Sequence of chain 1.C:
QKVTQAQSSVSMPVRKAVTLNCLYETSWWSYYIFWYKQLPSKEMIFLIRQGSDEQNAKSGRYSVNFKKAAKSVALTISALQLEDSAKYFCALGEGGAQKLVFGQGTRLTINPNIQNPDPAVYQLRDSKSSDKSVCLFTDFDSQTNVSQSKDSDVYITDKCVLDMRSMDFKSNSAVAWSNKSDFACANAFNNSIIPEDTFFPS

This protein binds this small molecule.
Small molecule (SMILES): CC[C@H](C)[C@H](N)C(=O)N1CCC[C@H]1C(=O)N[C@@H](CC(C)C)C(=O)N[C@H](C(=O)N[C@@H](CCC(=O)O)C(=O)N[C@@H](CCC(=O)O)C(=O)N[C@@H](C)C(=O)N[C@@H](CCC(=O)O)C(=O)N[C@@H](CC(C)C)C(=O)O)[C@@H](C)O

Sequence of chain 1.A:
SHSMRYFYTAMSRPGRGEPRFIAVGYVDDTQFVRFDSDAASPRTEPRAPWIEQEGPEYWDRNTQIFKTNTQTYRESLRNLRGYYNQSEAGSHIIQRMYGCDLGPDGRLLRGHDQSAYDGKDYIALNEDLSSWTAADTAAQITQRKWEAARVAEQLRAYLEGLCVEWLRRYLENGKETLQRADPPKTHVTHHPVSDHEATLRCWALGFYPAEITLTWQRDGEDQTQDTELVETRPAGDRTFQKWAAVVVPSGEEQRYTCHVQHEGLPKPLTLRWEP

Sequence of chain 1.D:
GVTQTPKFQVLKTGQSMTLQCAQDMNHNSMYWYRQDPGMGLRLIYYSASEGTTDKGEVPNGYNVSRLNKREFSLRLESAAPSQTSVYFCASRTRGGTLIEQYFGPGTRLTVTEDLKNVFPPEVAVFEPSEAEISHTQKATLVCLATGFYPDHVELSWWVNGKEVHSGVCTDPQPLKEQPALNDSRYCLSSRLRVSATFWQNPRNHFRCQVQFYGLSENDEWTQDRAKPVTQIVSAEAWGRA

Binding-site contacts:
Ligand atom OE2 contacts residue ARG92 of chain 1.D at 2.7 Å (salt-bridge).
Ligand atom OE2 contacts residue ARG97 of chain 1.A at 2.4 Å (salt-bridge).
Ligand atom CD contacts residue ASN63 of chain 1.A at 3.2 Å.
Ligand atom OXT contacts residue TYR84 of chain 1.A at 3.2 Å (h-bond).
Ligand atom CA contacts residue TYR7 of chain 1.A at 3.2 Å (hydrophobic).
Ligand atom N contacts residue TYR171 of chain 1.A at 2.9 Å (h-bond).
Ligand atom OE1 contacts residue ARG97 of chain 1.A at 2.8 Å (salt-bridge).
Ligand atom OE1 contacts residue ARG92 of chain 1.D at 3.1 Å (salt-bridge).
Ligand atom C contacts residue TYR7 of chain 1.A at 3.2 Å (hydrophobic).
Ligand atom OE1 contacts residue EDO1 of chain 1.F at 2.4 Å (h-bond).
Ligand atom OXT contacts residue ASN80 of chain 1.A at 3.0 Å (h-bond).
Ligand atom CD1 contacts residue TRP30 of chain 1.C at 3.3 Å (hydrophobic).
Ligand atom CG contacts residue ASN70 of chain 1.A at 3.1 Å.
Ligand atom OE2 contacts residue ASN28 of chain 1.D at 2.9 Å (h-bond).
Ligand atom O contacts residue THR143 of chain 1.A at 2.6 Å (h-bond).
Ligand atom CD contacts residue ARG92 of chain 1.D at 3.5 Å.
Ligand atom CD contacts residue ARG97 of chain 1.A at 2.9 Å.
Ligand atom CD1 contacts residue TRP167 of chain 1.A at 3.4 Å (hydrophobic).
Ligand atom OE1 contacts residue GLY95 of chain 1.D at 2.9 Å (h-bond).
Ligand atom O contacts residue TYR159 of chain 1.A at 2.6 Å (h-bond).
Ligand atom O contacts residue TYR84 of chain 1.A at 2.6 Å (h-bond).
Ligand atom O contacts residue GLN155 of chain 1.A at 2.8 Å (h-bond).
Ligand atom OE1 contacts residue ARG94 of chain 1.D at 3.4 Å.
Ligand atom CA contacts residue TYR99 of chain 1.A at 3.3 Å (hydrophobic).
Ligand atom OG1 contacts residue SER31 of chain 1.C at 3.2 Å (h-bond).
Ligand atom N contacts residue TYR7 of chain 1.A at 3.5 Å (h-bond).
Ligand atom N contacts residue TYR7 of chain 1.A at 3.1 Å (h-bond).
Ligand atom CB contacts residue TYR9 of chain 1.A at 3.4 Å (hydrophobic).
Ligand atom O contacts residue TRP147 of chain 1.A at 2.7 Å (h-bond).
Ligand atom OE2 contacts residue GLU76 of chain 1.A at 3.3 Å.
Ligand atom OE1 contacts residue ASN80 of chain 1.A at 3.0 Å (h-bond).
Ligand atom N contacts residue TYR99 of chain 1.A at 3.0 Å (h-bond).
Ligand atom OXT contacts residue LYS146 of chain 1.A at 2.8 Å (salt-bridge).
Ligand atom N contacts residue SER77 of chain 1.A at 2.9 Å (h-bond).
Ligand atom OE2 contacts residue GLY97 of chain 1.C at 3.1 Å (h-bond).
Ligand atom O contacts residue TYR7 of chain 1.A at 3.3 Å.
Ligand atom C contacts residue TYR84 of chain 1.A at 3.3 Å (hydrophobic).
Ligand atom CD1 contacts residue SER77 of chain 1.A at 3.3 Å.
Ligand atom OE1 contacts residue ILE99 of chain 1.D at 3.4 Å.
Ligand atom CB contacts residue TYR99 of chain 1.A at 3.2 Å (hydrophobic).